Sequence of chain 1.A:
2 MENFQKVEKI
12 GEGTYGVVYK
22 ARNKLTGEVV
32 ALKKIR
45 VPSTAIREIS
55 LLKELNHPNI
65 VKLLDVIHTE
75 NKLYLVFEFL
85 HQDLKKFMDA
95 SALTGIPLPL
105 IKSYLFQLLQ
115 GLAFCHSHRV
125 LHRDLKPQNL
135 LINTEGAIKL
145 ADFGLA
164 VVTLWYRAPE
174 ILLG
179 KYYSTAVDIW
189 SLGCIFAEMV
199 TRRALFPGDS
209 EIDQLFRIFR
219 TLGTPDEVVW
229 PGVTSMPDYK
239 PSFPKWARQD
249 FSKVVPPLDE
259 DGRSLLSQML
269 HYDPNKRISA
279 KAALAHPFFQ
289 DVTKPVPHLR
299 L

The protein below binds the small molecule below.
Small molecule (SMILES): c1ccc(-c2cc(NCc3cccnc3)n3ncc(C4CC4)c3n2)cc1

Binding-site contacts:
Ligand atom C25 contacts residue VAL19 of chain 1.A at 3.8 Å (hydrophobic).
Ligand atom C12 contacts residue GLN86 of chain 1.A at 3.5 Å.
Ligand atom C24 contacts residue PHE81 of chain 1.A at 3.8 Å (hydrophobic).
Ligand atom C14 contacts residue HIS85 of chain 1.A at 3.4 Å.
Ligand atom C18 contacts residue ILE11 of chain 1.A at 3.8 Å (hydrophobic).
Ligand atom C21 contacts residue GLN132 of chain 1.A at 3.6 Å.
Ligand atom N04 contacts residue LEU84 of chain 1.A at 3.4 Å (h-bond).
Ligand atom C18 contacts residue ASP87 of chain 1.A at 3.8 Å.
Ligand atom C12 contacts residue ASP87 of chain 1.A at 3.8 Å.
Ligand atom C14 contacts residue LEU84 of chain 1.A at 3.8 Å (hydrophobic).
Ligand atom N15 contacts residue ILE11 of chain 1.A at 3.3 Å.
Ligand atom C21 contacts residue GLY12 of chain 1.A at 3.6 Å.
Ligand atom C23 contacts residue ASP87 of chain 1.A at 3.6 Å.
Ligand atom C05 contacts residue LEU135 of chain 1.A at 3.4 Å (hydrophobic).
Ligand atom C02 contacts residue LEU135 of chain 1.A at 3.4 Å (hydrophobic).
Ligand atom C25 contacts residue PHE81 of chain 1.A at 3.7 Å (hydrophobic).
Ligand atom N10 contacts residue LEU84 of chain 1.A at 2.9 Å (h-bond).
Ligand atom C17 contacts residue LYS90 of chain 1.A at 3.7 Å.
Ligand atom C22 contacts residue GLN132 of chain 1.A at 3.7 Å.
Ligand atom C09 contacts residue ILE11 of chain 1.A at 3.7 Å (hydrophobic).
Ligand atom C26 contacts residue ALA145 of chain 1.A at 3.8 Å (hydrophobic).
Ligand atom C16 contacts residue ILE11 of chain 1.A at 3.4 Å (hydrophobic).
Ligand atom C01 contacts residue LEU135 of chain 1.A at 3.4 Å (hydrophobic).
Ligand atom C12 contacts residue LEU84 of chain 1.A at 3.1 Å (hydrophobic).
Ligand atom C12 contacts residue HIS85 of chain 1.A at 3.6 Å.
Ligand atom C14 contacts residue PHE83 of chain 1.A at 3.8 Å (hydrophobic).
Ligand atom C24 contacts residue ALA32 of chain 1.A at 3.6 Å (hydrophobic).
Ligand atom C05 contacts residue ALA32 of chain 1.A at 3.3 Å (hydrophobic).
Ligand atom N03 contacts residue LEU135 of chain 1.A at 3.4 Å.
Ligand atom C23 contacts residue ILE11 of chain 1.A at 3.7 Å (hydrophobic).
Ligand atom C20 contacts residue GLY12 of chain 1.A at 3.7 Å.
Ligand atom N03 contacts residue ILE11 of chain 1.A at 3.7 Å.
Ligand atom C13 contacts residue HIS85 of chain 1.A at 3.5 Å.
Ligand atom C19 contacts residue VAL19 of chain 1.A at 3.8 Å (hydrophobic).
Ligand atom C05 contacts residue GLU82 of chain 1.A at 3.3 Å.
Ligand atom C21 contacts residue GLU13 of chain 1.A at 3.7 Å.
Ligand atom C01 contacts residue ALA32 of chain 1.A at 3.5 Å (hydrophobic).
Ligand atom C17 contacts residue ILE11 of chain 1.A at 3.6 Å (hydrophobic).
Ligand atom N04 contacts residue LEU135 of chain 1.A at 3.4 Å.
Ligand atom C20 contacts residue GLU13 of chain 1.A at 3.7 Å.